Binding-site contacts:
Ligand atom CA contacts residue THR23 of chain 1.P at 3.8 Å.
Ligand atom CB contacts residue SER51 of chain 1.P at 3.3 Å.
Ligand atom OXT contacts residue THR50 of chain 1.O at 3.1 Å (h-bond).
Ligand atom OXT contacts residue THR47 of chain 1.O at 2.6 Å (h-bond).
Ligand atom N contacts residue THR28 of chain 1.P at 2.8 Å (h-bond).
Ligand atom N contacts residue GLY25 of chain 1.P at 2.7 Å (h-bond).
Ligand atom O contacts residue THR47 of chain 1.O at 3.6 Å.
Ligand atom CD1 contacts residue ALA52 of chain 1.P at 4.0 Å (hydrophobic).
Ligand atom CD1 contacts residue GLN45 of chain 1.O at 3.6 Å.
Ligand atom CA contacts residue THR28 of chain 1.P at 3.1 Å.
Ligand atom CA contacts residue SER51 of chain 1.P at 3.9 Å.
Ligand atom O contacts residue SER51 of chain 1.P at 2.8 Å (h-bond).
Ligand atom OXT contacts residue HIS49 of chain 1.O at 3.9 Å.
Ligand atom C contacts residue GLY25 of chain 1.P at 3.4 Å.
Ligand atom CZ2 contacts residue ALA44 of chain 1.O at 4.0 Å (hydrophobic).
Ligand atom CZ3 contacts residue GLY21 of chain 1.O at 3.7 Å.
Ligand atom CH2 contacts residue GLY21 of chain 1.O at 3.5 Å.
Ligand atom CD1 contacts residue SER51 of chain 1.P at 3.5 Å.
Ligand atom CZ2 contacts residue THR50 of chain 1.O at 3.9 Å.
Ligand atom N contacts residue ARG24 of chain 1.P at 3.9 Å.
Ligand atom CB contacts residue THR23 of chain 1.P at 3.7 Å.
Ligand atom N contacts residue THR23 of chain 1.P at 2.7 Å (h-bond).
Ligand atom CE3 contacts residue HIS31 of chain 1.O at 3.9 Å.
Ligand atom C contacts residue THR47 of chain 1.O at 3.6 Å.
Ligand atom CA contacts residue GLY25 of chain 1.P at 3.4 Å.
Ligand atom OXT contacts residue HIS31 of chain 1.O at 4.0 Å.
Ligand atom CE2 contacts residue ALA44 of chain 1.O at 4.0 Å (hydrophobic).
Ligand atom N contacts residue ASP27 of chain 1.P at 2.9 Å (salt-bridge).
Ligand atom CE2 contacts residue GLN45 of chain 1.O at 3.9 Å.
Ligand atom NE1 contacts residue ALA44 of chain 1.O at 3.8 Å.
Ligand atom O contacts residue ARG24 of chain 1.P at 3.5 Å.
Ligand atom C contacts residue SER51 of chain 1.P at 3.5 Å.
Ligand atom CD1 contacts residue THR47 of chain 1.O at 3.8 Å.
Ligand atom CD2 contacts residue THR50 of chain 1.O at 4.0 Å.
Ligand atom CZ2 contacts residue ILE53 of chain 1.O at 4.0 Å (hydrophobic).
Ligand atom O contacts residue GLY25 of chain 1.P at 3.0 Å (h-bond).
Ligand atom NE1 contacts residue GLN45 of chain 1.O at 2.8 Å (h-bond).
Ligand atom CE2 contacts residue THR50 of chain 1.O at 4.0 Å.
Ligand atom CB contacts residue THR28 of chain 1.P at 3.4 Å.
Ligand atom CG contacts residue SER51 of chain 1.P at 3.8 Å.

A small-molecule ligand and the protein it binds are described below.
Small molecule (SMILES): N[C@@H](Cc1c[nH]c2ccccc12)C(=O)O

Sequence of chain 1.O:
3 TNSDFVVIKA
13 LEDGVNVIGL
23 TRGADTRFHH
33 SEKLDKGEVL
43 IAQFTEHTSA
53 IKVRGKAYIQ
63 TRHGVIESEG

Sequence of chain 1.P:
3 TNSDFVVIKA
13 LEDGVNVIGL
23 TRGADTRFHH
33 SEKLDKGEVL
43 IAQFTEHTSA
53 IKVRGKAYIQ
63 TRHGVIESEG